Binding-site contacts:
Ligand atom C2 contacts residue GLN697 of chain 2.A at 3.8 Å.
Ligand atom C8 contacts residue TYR234 of chain 1.A at 3.6 Å (hydrophobic).
Ligand atom C5 contacts residue GLU233 of chain 1.A at 3.5 Å.
Ligand atom O4 contacts residue ARG311 of chain 1.A at 4.5 Å.
Ligand atom O7 contacts residue ASN595 of chain 2.A at 4.0 Å.
Ligand atom C7 contacts residue GLN697 of chain 2.A at 3.2 Å.
Ligand atom O3 contacts residue SER591 of chain 2.A at 4.4 Å.
Ligand atom C4 contacts residue ASN595 of chain 2.A at 4.2 Å.
Ligand atom N2 contacts residue GLN697 of chain 2.A at 3.5 Å (h-bond).
Ligand atom C3 contacts residue SER591 of chain 2.A at 3.8 Å.
Ligand atom C7 contacts residue SER591 of chain 2.A at 4.0 Å.
Ligand atom C2 contacts residue ASN595 of chain 2.A at 2.4 Å.
Ligand atom C5 contacts residue ARG311 of chain 1.A at 3.9 Å.
Ligand atom O6 contacts residue GLU233 of chain 1.A at 3.4 Å.
Ligand atom C5 contacts residue GLU233 of chain 1.A at 4.0 Å.
Ligand atom O5 contacts residue GLU233 of chain 1.A at 2.9 Å (salt-bridge).
Ligand atom N2 contacts residue ALA592 of chain 2.A at 4.3 Å.
Ligand atom C8 contacts residue GLN697 of chain 2.A at 3.9 Å.
Ligand atom C1 contacts residue GLN697 of chain 2.A at 3.8 Å.
Ligand atom N2 contacts residue SER591 of chain 2.A at 3.0 Å (h-bond).
Ligand atom C3 contacts residue ASN595 of chain 2.A at 3.7 Å.
Ligand atom O7 contacts residue TYR234 of chain 1.A at 4.2 Å.
Ligand atom C8 contacts residue SER588 of chain 2.A at 3.7 Å.
Ligand atom C6 contacts residue ARG311 of chain 1.A at 4.3 Å.
Ligand atom C1 contacts residue ASN595 of chain 2.A at 1.4 Å.
Ligand atom O7 contacts residue GLN697 of chain 2.A at 3.2 Å.
Ligand atom C8 contacts residue SER591 of chain 2.A at 4.1 Å.
Ligand atom C7 contacts residue ASN595 of chain 2.A at 3.6 Å.
Ligand atom C6 contacts residue GLU233 of chain 1.A at 4.3 Å.
Ligand atom O5 contacts residue ASN595 of chain 2.A at 2.4 Å (h-bond).
Ligand atom C5 contacts residue ASN595 of chain 2.A at 3.6 Å.
Ligand atom O6 contacts residue ARG311 of chain 1.A at 4.3 Å.
Ligand atom C6 contacts residue GLU233 of chain 1.A at 4.0 Å.
Ligand atom N2 contacts residue ASN595 of chain 2.A at 2.9 Å (h-bond).
Ligand atom C7 contacts residue TYR234 of chain 1.A at 4.2 Å (hydrophobic).
Ligand atom C1 contacts residue SER591 of chain 2.A at 3.7 Å.
Ligand atom C8 contacts residue ALA592 of chain 2.A at 3.9 Å (hydrophobic).
Ligand atom C2 contacts residue SER591 of chain 2.A at 3.7 Å.
Ligand atom O4 contacts residue GLU233 of chain 1.A at 3.2 Å (salt-bridge).
Ligand atom C1 contacts residue GLU233 of chain 1.A at 3.0 Å.

Sequence of chain 2.A:
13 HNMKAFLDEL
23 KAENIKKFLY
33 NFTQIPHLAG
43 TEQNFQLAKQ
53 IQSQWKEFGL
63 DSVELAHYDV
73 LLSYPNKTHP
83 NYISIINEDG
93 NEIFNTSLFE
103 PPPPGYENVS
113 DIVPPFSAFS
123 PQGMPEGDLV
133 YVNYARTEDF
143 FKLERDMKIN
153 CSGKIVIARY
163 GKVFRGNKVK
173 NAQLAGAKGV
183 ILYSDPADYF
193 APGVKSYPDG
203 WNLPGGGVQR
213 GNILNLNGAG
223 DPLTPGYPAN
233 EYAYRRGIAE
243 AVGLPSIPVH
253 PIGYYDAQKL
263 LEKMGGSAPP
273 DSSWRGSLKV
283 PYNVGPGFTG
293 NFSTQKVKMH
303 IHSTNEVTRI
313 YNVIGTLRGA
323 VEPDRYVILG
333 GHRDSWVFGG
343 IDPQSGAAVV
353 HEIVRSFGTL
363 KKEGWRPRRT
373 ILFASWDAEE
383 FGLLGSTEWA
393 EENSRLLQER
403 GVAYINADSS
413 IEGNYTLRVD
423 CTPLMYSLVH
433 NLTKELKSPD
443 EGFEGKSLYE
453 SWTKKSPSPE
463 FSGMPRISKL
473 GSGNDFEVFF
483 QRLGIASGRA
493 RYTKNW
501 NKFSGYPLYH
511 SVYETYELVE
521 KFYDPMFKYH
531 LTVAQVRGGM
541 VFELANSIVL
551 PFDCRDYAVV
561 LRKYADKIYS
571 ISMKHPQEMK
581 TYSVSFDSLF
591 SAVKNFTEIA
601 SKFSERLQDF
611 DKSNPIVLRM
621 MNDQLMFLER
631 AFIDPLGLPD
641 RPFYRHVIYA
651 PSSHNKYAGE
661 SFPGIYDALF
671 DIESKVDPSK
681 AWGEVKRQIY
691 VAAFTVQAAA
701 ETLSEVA

Sequence of chain 1.A:
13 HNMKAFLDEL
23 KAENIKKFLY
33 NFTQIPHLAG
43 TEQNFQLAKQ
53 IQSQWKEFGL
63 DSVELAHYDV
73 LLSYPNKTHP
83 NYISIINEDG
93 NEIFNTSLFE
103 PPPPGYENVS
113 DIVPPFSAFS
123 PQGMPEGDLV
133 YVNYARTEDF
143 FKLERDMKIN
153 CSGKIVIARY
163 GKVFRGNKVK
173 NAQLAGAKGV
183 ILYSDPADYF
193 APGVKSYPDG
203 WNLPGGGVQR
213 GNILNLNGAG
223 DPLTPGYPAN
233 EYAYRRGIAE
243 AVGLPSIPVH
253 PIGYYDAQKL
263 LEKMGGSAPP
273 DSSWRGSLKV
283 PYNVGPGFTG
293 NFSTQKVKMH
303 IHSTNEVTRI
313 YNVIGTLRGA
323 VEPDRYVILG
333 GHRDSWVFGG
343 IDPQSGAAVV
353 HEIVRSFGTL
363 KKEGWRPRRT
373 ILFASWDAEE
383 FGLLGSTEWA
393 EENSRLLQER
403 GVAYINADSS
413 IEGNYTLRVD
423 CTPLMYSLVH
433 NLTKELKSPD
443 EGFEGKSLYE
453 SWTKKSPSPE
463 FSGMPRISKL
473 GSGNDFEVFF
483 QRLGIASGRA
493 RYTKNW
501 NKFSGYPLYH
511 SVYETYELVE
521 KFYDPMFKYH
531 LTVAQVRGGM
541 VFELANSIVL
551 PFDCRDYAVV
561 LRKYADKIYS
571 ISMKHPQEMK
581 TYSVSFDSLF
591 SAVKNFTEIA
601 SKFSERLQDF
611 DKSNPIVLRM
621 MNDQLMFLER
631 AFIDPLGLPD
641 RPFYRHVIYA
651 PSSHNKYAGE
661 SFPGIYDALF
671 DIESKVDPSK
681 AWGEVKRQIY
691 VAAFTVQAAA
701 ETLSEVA

This small molecule binds to this protein.
Small molecule (SMILES): CC(=O)N[C@H]1[C@H](O[C@H]2[C@H](O)[C@@H](NC(C)=O)CO[C@@H]2CO)O[C@H](CO)[C@@H](O[C@@H]2O[C@H](CO)[C@@H](O)[C@H](O)[C@@H]2O)[C@@H]1O